The small molecule below binds the protein below.
Small molecule (SMILES): CC(=O)N[C@H]1[C@H](O[C@H]2[C@H](O)[C@@H](NC(C)=O)CO[C@@H]2CO)O[C@H](CO)[C@@H](O[C@@H]2O[C@H](CO[C@H]3O[C@H](CO)[C@@H](O)[C@H](O)[C@@H]3O)[C@@H](O)[C@H](O[C@H]3O[C@H](CO)[C@@H](O)[C@H](O)[C@@H]3O)[C@@H]2O)[C@@H]1O

Sequence of chain 1.A:
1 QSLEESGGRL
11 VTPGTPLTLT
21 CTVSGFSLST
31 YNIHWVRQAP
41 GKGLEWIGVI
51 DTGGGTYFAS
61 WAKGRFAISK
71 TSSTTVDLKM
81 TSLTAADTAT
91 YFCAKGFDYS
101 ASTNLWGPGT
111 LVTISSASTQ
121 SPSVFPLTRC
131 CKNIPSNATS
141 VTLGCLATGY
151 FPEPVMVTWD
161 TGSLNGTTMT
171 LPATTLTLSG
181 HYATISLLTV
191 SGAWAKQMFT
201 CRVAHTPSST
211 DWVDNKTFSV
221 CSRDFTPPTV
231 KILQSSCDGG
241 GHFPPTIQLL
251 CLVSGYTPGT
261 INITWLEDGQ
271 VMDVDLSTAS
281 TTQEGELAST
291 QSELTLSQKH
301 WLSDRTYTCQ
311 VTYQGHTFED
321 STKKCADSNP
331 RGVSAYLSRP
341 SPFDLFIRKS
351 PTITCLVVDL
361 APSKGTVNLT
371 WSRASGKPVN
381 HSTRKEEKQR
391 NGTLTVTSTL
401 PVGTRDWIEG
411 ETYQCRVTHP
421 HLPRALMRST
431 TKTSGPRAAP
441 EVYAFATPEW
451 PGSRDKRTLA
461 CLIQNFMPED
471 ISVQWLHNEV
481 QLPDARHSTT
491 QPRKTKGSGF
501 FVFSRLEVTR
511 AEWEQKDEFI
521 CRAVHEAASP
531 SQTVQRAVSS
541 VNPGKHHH

Binding-site contacts:
Ligand atom O6 contacts residue VAL358 of chain 1.A at 3.5 Å.
Ligand atom C8 contacts residue ARG331 of chain 1.A at 3.6 Å.
Ligand atom C6 contacts residue GLN389 of chain 1.A at 3.6 Å.
Ligand atom O4 contacts residue SER338 of chain 1.A at 4.1 Å.
Ligand atom O5 contacts residue THR393 of chain 1.A at 4.1 Å.
Ligand atom O3 contacts residue GLN491 of chain 1.A at 4.2 Å.
Ligand atom C5 contacts residue ASN391 of chain 1.A at 3.8 Å.
Ligand atom C6 contacts residue LEU356 of chain 1.A at 4.1 Å (hydrophobic).
Ligand atom C7 contacts residue ASN391 of chain 1.A at 3.3 Å.
Ligand atom C2 contacts residue ASP359 of chain 1.A at 3.6 Å.
Ligand atom C3 contacts residue ASN391 of chain 1.A at 3.8 Å.
Ligand atom O4 contacts residue TYR336 of chain 1.A at 4.3 Å.
Ligand atom C1 contacts residue ASN391 of chain 1.A at 1.4 Å.
Ligand atom C3 contacts residue TYR336 of chain 1.A at 4.0 Å (hydrophobic).
Ligand atom C4 contacts residue ASN391 of chain 1.A at 4.3 Å.
Ligand atom O5 contacts residue GLN389 of chain 1.A at 4.3 Å.
Ligand atom C1 contacts residue ASP359 of chain 1.A at 3.8 Å.
Ligand atom O6 contacts residue SER338 of chain 1.A at 4.0 Å.
Ligand atom O5 contacts residue ASN391 of chain 1.A at 2.5 Å (h-bond).
Ligand atom C6 contacts residue THR395 of chain 1.A at 4.3 Å.
Ligand atom O6 contacts residue TYR336 of chain 1.A at 2.7 Å (h-bond).
Ligand atom N2 contacts residue ASP359 of chain 1.A at 3.2 Å (salt-bridge).
Ligand atom O4 contacts residue VAL358 of chain 1.A at 3.9 Å.
Ligand atom N2 contacts residue ASN391 of chain 1.A at 2.8 Å (h-bond).
Ligand atom C5 contacts residue LEU356 of chain 1.A at 4.2 Å (hydrophobic).
Ligand atom C1 contacts residue TYR336 of chain 1.A at 3.7 Å (hydrophobic).
Ligand atom O5 contacts residue LEU356 of chain 1.A at 4.3 Å.
Ligand atom O3 contacts residue LEU356 of chain 1.A at 3.9 Å.
Ligand atom C6 contacts residue TYR336 of chain 1.A at 3.3 Å (hydrophobic).
Ligand atom O7 contacts residue ASN391 of chain 1.A at 3.3 Å (h-bond).
Ligand atom C2 contacts residue VAL358 of chain 1.A at 4.2 Å (hydrophobic).
Ligand atom O5 contacts residue TYR336 of chain 1.A at 4.0 Å.
Ligand atom C2 contacts residue ASN391 of chain 1.A at 2.4 Å.
Ligand atom C1 contacts residue THR393 of chain 1.A at 3.8 Å.
Ligand atom O6 contacts residue GLN389 of chain 1.A at 3.8 Å.
Ligand atom C3 contacts residue ASP359 of chain 1.A at 3.4 Å.
Ligand atom C5 contacts residue THR393 of chain 1.A at 4.3 Å.
Ligand atom O3 contacts residue ASP359 of chain 1.A at 3.7 Å.
Ligand atom O7 contacts residue LEU356 of chain 1.A at 3.6 Å.
Ligand atom O5 contacts residue VAL358 of chain 1.A at 3.9 Å.